Sequence of chain 4.A:
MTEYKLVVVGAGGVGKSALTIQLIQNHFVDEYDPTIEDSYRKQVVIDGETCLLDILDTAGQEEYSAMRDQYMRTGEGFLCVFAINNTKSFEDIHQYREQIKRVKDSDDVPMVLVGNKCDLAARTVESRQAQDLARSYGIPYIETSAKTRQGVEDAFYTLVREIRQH

This protein binds this small molecule.
Small molecule (SMILES): Nc1nc2c(ncn2[C@@H]2O[C@H](CO[P](=O)(O)O[P](=O)(O)NP(=O)(O)O)[C@@H](O)[C@H]2O)c(=O)[nH]1

Binding-site contacts:
Ligand atom PB contacts residue MG1 of chain 4.D at 3.3 Å.
Ligand atom O4' contacts residue LYS117 of chain 4.A at 3.4 Å (salt-bridge).
Ligand atom O6 contacts residue LYS117 of chain 4.A at 3.4 Å.
Ligand atom N9 contacts residue LYS117 of chain 4.A at 3.6 Å.
Ligand atom O1B contacts residue LYS16 of chain 4.A at 2.8 Å (salt-bridge).
Ligand atom N7 contacts residue ASN116 of chain 4.A at 3.1 Å (h-bond).
Ligand atom O2' contacts residue VAL29 of chain 4.A at 2.8 Å (h-bond).
Ligand atom O6 contacts residue ALA146 of chain 4.A at 2.9 Å (h-bond).
Ligand atom PG contacts residue MG1 of chain 4.D at 3.2 Å.
Ligand atom O2' contacts residue PHE28 of chain 4.A at 3.4 Å.
Ligand atom O1G contacts residue GLN61 of chain 4.A at 3.0 Å (h-bond).
Ligand atom N2 contacts residue ASP119 of chain 4.A at 3.0 Å (salt-bridge).
Ligand atom O6 contacts residue SER145 of chain 4.A at 3.4 Å.
Ligand atom O2' contacts residue ASP30 of chain 4.A at 3.3 Å (salt-bridge).
Ligand atom O1G contacts residue TYR32 of chain 4.A at 3.0 Å (h-bond).
Ligand atom O1A contacts residue GLY15 of chain 4.A at 3.3 Å.
Ligand atom C5 contacts residue LYS117 of chain 4.A at 3.5 Å.
Ligand atom N1 contacts residue ASP119 of chain 4.A at 2.7 Å (salt-bridge).
Ligand atom C6 contacts residue ASP119 of chain 4.A at 3.4 Å.
Ligand atom O1B contacts residue GLY13 of chain 4.A at 3.4 Å (h-bond).
Ligand atom O1A contacts residue ALA18 of chain 4.A at 2.8 Å (h-bond).
Ligand atom N3B contacts residue MG1 of chain 4.D at 3.5 Å.
Ligand atom N7 contacts residue ALA18 of chain 4.A at 3.5 Å.
Ligand atom C8 contacts residue ALA18 of chain 4.A at 3.4 Å (hydrophobic).
Ligand atom O6 contacts residue ASP119 of chain 4.A at 3.3 Å (salt-bridge).
Ligand atom O3G contacts residue LYS16 of chain 4.A at 2.8 Å (salt-bridge).
Ligand atom O2G contacts residue MG1 of chain 4.D at 2.1 Å.
Ligand atom O1A contacts residue SER17 of chain 4.A at 3.3 Å (h-bond).
Ligand atom O1B contacts residue GLY15 of chain 4.A at 3.1 Å (h-bond).
Ligand atom O2B contacts residue MG1 of chain 4.D at 2.1 Å.
Ligand atom O3A contacts residue GLY15 of chain 4.A at 3.3 Å (h-bond).
Ligand atom O1B contacts residue VAL14 of chain 4.A at 3.4 Å (h-bond).
Ligand atom O6 contacts residue LYS147 of chain 4.A at 3.5 Å (salt-bridge).
Ligand atom O3G contacts residue GLY60 of chain 4.A at 2.6 Å (h-bond).
Ligand atom O2G contacts residue THR35 of chain 4.A at 2.8 Å (h-bond).
Ligand atom N3B contacts residue GLY13 of chain 4.A at 3.1 Å (h-bond).
Ligand atom O2B contacts residue SER17 of chain 4.A at 2.8 Å (h-bond).
Ligand atom C6 contacts residue LYS117 of chain 4.A at 3.5 Å.
Ligand atom O3' contacts residue ASP30 of chain 4.A at 3.4 Å (salt-bridge).
Ligand atom N2 contacts residue LEU120 of chain 4.A at 3.5 Å.